This protein binds this small molecule.
Small molecule (SMILES): CC(=O)N[C@@H]1[C@@H](O)[C@H](O)[C@@H](CO)O[C@H]1O

Binding-site contacts:
Ligand atom O5 contacts residue ASN16 of chain 1.A at 2.5 Å (h-bond).
Ligand atom N2 contacts residue ASN16 of chain 1.A at 3.0 Å (h-bond).
Ligand atom O5 contacts residue THR5 of chain 1.A at 4.0 Å.
Ligand atom O6 contacts residue PHE10 of chain 1.A at 4.1 Å.
Ligand atom O6 contacts residue VAL21 of chain 1.A at 3.6 Å.
Ligand atom C1 contacts residue ASN16 of chain 1.A at 1.5 Å.
Ligand atom C4 contacts residue ARG22 of chain 1.A at 4.2 Å.
Ligand atom C5 contacts residue ASN16 of chain 1.A at 3.8 Å.
Ligand atom C2 contacts residue ASN16 of chain 1.A at 2.6 Å.
Ligand atom O3 contacts residue ARG22 of chain 1.A at 4.3 Å.
Ligand atom C4 contacts residue ASN16 of chain 1.A at 4.4 Å.
Ligand atom C3 contacts residue ASN16 of chain 1.A at 4.0 Å.
Ligand atom O6 contacts residue THR5 of chain 1.A at 4.1 Å.
Ligand atom O5 contacts residue VAL21 of chain 1.A at 4.0 Å.
Ligand atom C7 contacts residue ASN16 of chain 1.A at 4.3 Å.

Sequence of chain 1.A:
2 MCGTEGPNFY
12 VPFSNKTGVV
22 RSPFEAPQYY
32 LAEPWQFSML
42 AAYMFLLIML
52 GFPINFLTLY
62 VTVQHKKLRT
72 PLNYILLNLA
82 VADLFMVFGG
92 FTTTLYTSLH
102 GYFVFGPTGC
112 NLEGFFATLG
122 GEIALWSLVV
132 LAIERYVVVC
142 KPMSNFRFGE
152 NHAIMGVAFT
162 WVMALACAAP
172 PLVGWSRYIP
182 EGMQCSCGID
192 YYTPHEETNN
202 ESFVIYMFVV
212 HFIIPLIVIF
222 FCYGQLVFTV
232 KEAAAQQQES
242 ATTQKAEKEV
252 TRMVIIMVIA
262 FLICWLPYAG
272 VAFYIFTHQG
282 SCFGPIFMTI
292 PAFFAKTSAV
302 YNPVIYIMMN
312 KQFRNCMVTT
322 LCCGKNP